Binding-site contacts:
Ligand atom C4 contacts residue ASN171 of chain 1.C at 4.3 Å.
Ligand atom C3 contacts residue ASN242 of chain 1.C at 4.5 Å.
Ligand atom O7 contacts residue ALA244 of chain 1.C at 3.9 Å.
Ligand atom C2 contacts residue ASN171 of chain 1.C at 2.8 Å.
Ligand atom C7 contacts residue ASN242 of chain 1.C at 4.2 Å.
Ligand atom C6 contacts residue ASN171 of chain 1.C at 4.4 Å.
Ligand atom O6 contacts residue ASN171 of chain 1.C at 4.0 Å.
Ligand atom C1 contacts residue ASN171 of chain 1.C at 1.6 Å.
Ligand atom C5 contacts residue ASN171 of chain 1.C at 3.5 Å.
Ligand atom N2 contacts residue ASN242 of chain 1.C at 3.5 Å (h-bond).
Ligand atom C2 contacts residue ASN242 of chain 1.C at 4.2 Å.
Ligand atom O7 contacts residue ASN171 of chain 1.C at 3.3 Å (h-bond).
Ligand atom C8 contacts residue ALA244 of chain 1.C at 4.0 Å (hydrophobic).
Ligand atom C7 contacts residue ALA244 of chain 1.C at 4.2 Å (hydrophobic).
Ligand atom C1 contacts residue ASN242 of chain 1.C at 3.8 Å.
Ligand atom C3 contacts residue ASN171 of chain 1.C at 4.0 Å.
Ligand atom O4 contacts residue ASN242 of chain 1.C at 4.4 Å.
Ligand atom C7 contacts residue ASN171 of chain 1.C at 3.4 Å.
Ligand atom N2 contacts residue ASN171 of chain 1.C at 3.2 Å (h-bond).
Ligand atom C8 contacts residue ASN242 of chain 1.C at 4.2 Å.
Ligand atom O6 contacts residue THR173 of chain 1.C at 4.2 Å.
Ligand atom O5 contacts residue ASN171 of chain 1.C at 2.1 Å (h-bond).
Ligand atom C8 contacts residue SER223 of chain 1.E at 3.8 Å.

Sequence of chain 1.E:
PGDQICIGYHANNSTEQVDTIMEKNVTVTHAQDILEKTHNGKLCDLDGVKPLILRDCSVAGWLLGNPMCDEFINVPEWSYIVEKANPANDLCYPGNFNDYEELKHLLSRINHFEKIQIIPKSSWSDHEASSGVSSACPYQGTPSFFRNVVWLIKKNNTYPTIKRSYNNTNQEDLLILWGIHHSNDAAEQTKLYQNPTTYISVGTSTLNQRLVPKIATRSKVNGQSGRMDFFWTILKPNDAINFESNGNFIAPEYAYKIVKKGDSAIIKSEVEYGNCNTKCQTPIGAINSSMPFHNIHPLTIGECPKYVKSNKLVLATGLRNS

Sequence of chain 1.C:
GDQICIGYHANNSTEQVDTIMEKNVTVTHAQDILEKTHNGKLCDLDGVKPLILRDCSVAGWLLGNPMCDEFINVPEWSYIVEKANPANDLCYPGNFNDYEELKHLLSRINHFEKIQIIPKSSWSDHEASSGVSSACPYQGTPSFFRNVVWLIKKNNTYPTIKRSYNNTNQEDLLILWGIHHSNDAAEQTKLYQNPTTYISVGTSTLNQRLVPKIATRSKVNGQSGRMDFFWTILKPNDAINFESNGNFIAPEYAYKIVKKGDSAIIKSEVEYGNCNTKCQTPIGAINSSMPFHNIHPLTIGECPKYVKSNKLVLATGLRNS

The small molecule below binds the protein below.
Small molecule (SMILES): CC(=O)N[C@@H]1[C@@H](O)[C@H](O)[C@@H](CO)O[C@H]1O